Binding-site contacts:
Ligand atom C3 contacts residue ASN714 of chain 1.B at 3.8 Å.
Ligand atom O7 contacts residue GLN1068 of chain 1.B at 4.0 Å.
Ligand atom C5 contacts residue LEU919 of chain 1.B at 4.2 Å (hydrophobic).
Ligand atom C6 contacts residue GLN923 of chain 1.B at 4.4 Å.
Ligand atom C5 contacts residue GLN923 of chain 1.B at 4.2 Å.
Ligand atom O7 contacts residue ASN714 of chain 1.B at 3.9 Å.
Ligand atom O5 contacts residue ASN714 of chain 1.B at 2.4 Å (h-bond).
Ligand atom C3 contacts residue LEU919 of chain 1.B at 4.3 Å (hydrophobic).
Ligand atom O6 contacts residue GLN923 of chain 1.B at 3.6 Å.
Ligand atom C1 contacts residue ASN714 of chain 1.B at 1.4 Å.
Ligand atom O5 contacts residue GLN1068 of chain 1.B at 4.5 Å.
Ligand atom C5 contacts residue ASN714 of chain 1.B at 3.7 Å.
Ligand atom O4 contacts residue LEU919 of chain 1.B at 4.1 Å.
Ligand atom C2 contacts residue ASN714 of chain 1.B at 2.5 Å.
Ligand atom C7 contacts residue ASN714 of chain 1.B at 3.6 Å.
Ligand atom N2 contacts residue ASN714 of chain 1.B at 2.9 Å (h-bond).
Ligand atom C1 contacts residue LEU919 of chain 1.B at 4.5 Å (hydrophobic).
Ligand atom C8 contacts residue ASN714 of chain 1.B at 4.2 Å.
Ligand atom C4 contacts residue ASN714 of chain 1.B at 4.2 Å.

Sequence of chain 1.B:
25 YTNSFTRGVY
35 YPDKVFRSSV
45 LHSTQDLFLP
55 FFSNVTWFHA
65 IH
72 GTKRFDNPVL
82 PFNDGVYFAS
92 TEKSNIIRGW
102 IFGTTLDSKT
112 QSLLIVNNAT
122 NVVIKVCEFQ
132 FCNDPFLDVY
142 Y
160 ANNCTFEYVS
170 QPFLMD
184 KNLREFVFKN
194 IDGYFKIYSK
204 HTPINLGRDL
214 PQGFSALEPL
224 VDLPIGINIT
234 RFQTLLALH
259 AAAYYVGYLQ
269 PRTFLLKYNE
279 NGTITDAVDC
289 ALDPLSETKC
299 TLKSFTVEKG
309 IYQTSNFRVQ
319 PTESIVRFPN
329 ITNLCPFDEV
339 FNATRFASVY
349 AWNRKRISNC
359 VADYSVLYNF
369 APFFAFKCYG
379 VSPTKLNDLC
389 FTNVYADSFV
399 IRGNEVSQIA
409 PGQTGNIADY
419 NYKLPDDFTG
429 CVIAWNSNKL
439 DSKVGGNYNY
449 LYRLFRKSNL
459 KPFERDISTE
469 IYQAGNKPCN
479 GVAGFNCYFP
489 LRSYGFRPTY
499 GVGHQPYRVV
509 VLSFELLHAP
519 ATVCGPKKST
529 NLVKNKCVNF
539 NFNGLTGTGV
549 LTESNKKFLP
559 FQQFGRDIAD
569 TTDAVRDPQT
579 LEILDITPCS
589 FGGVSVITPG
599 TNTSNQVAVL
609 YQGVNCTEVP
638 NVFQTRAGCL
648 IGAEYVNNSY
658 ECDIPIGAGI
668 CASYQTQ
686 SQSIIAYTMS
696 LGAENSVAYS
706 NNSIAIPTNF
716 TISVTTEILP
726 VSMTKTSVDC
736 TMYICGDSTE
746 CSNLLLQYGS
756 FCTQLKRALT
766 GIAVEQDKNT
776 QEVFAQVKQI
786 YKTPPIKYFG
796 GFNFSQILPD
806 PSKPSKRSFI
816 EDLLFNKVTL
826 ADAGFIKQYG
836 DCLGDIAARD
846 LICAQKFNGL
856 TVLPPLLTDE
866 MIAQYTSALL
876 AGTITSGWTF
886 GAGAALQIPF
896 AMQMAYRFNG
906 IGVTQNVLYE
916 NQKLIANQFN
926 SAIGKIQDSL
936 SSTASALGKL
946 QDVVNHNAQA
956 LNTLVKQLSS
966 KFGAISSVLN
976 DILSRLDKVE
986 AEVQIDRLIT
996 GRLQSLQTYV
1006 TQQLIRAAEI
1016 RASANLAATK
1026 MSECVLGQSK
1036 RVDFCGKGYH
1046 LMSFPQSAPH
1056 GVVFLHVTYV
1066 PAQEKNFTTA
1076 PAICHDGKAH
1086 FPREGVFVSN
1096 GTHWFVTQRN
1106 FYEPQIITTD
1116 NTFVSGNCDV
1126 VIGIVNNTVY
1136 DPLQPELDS

A protein and the small-molecule ligand that binds it are described below.
Small molecule (SMILES): CC(=O)N[C@@H]1[C@@H](O)[C@H](O)[C@@H](CO)O[C@H]1O